A small-molecule ligand and the protein it binds are described below.
Small molecule (SMILES): Nc1ncnc2c1ncn2[C@H]1C[C@H](O)[C@@H](CO[P](=O)(O)O[P](=O)(O)OP(=O)(O)O)O1

Binding-site contacts:
Ligand atom O2B contacts residue SER161 of chain 1.M at 3.0 Å (h-bond).
Ligand atom O1G contacts residue LYS163 of chain 1.M at 3.1 Å.
Ligand atom O2B contacts residue GLY160 of chain 1.M at 3.1 Å (h-bond).
Ligand atom C2 contacts residue ALA127 of chain 1.M at 2.8 Å (hydrophobic).
Ligand atom N1 contacts residue ASN130 of chain 1.M at 3.5 Å.
Ligand atom N3 contacts residue ALA127 of chain 1.M at 3.5 Å.
Ligand atom PA contacts residue GLY162 of chain 1.M at 3.5 Å.
Ligand atom O2B contacts residue LYS163 of chain 1.M at 3.0 Å.
Ligand atom O3G contacts residue ARG273 of chain 1.M at 2.1 Å (salt-bridge).
Ligand atom O2A contacts residue MG1 of chain 1.OA at 3.2 Å.
Ligand atom O3' contacts residue SER331 of chain 1.M at 3.1 Å.
Ligand atom O3A contacts residue GLY160 of chain 1.M at 3.2 Å.
Ligand atom O2B contacts residue GLY162 of chain 1.M at 3.1 Å (h-bond).
Ligand atom PB contacts residue GLY160 of chain 1.M at 3.4 Å.
Ligand atom O1A contacts residue LYS163 of chain 1.M at 2.8 Å (salt-bridge).
Ligand atom C1' contacts residue SER331 of chain 1.M at 3.1 Å.
Ligand atom O5' contacts residue TRP165 of chain 1.M at 3.6 Å.
Ligand atom N3 contacts residue TYR310 of chain 1.M at 2.7 Å (h-bond).
Ligand atom O1A contacts residue TRP165 of chain 1.M at 2.9 Å (h-bond).
Ligand atom O1A contacts residue GLY162 of chain 1.M at 2.8 Å.
Ligand atom PG contacts residue ARG273 of chain 1.M at 3.2 Å.
Ligand atom O3B contacts residue MG1 of chain 1.OA at 3.4 Å.
Ligand atom PG contacts residue GLY160 of chain 1.M at 3.4 Å.
Ligand atom O1B contacts residue THR164 of chain 1.M at 2.8 Å (h-bond).
Ligand atom N7 contacts residue ARG133 of chain 1.M at 3.4 Å (salt-bridge).
Ligand atom C2 contacts residue TYR310 of chain 1.M at 2.7 Å (hydrophobic).
Ligand atom PG contacts residue MG1 of chain 1.OA at 3.5 Å.
Ligand atom N6 contacts residue ASN130 of chain 1.M at 3.0 Å.
Ligand atom O1G contacts residue LEU159 of chain 1.M at 3.3 Å.
Ligand atom O1B contacts residue MG1 of chain 1.OA at 2.3 Å.
Ligand atom N1 contacts residue ALA127 of chain 1.M at 3.2 Å.
Ligand atom PB contacts residue GLY162 of chain 1.M at 3.5 Å.
Ligand atom O3B contacts residue GLY160 of chain 1.M at 2.9 Å (h-bond).
Ligand atom O3A contacts residue GLY162 of chain 1.M at 2.9 Å (h-bond).
Ligand atom O1A contacts residue THR164 of chain 1.M at 2.7 Å (h-bond).
Ligand atom O3G contacts residue LEU159 of chain 1.M at 3.5 Å.
Ligand atom O2G contacts residue MG1 of chain 1.OA at 2.3 Å.
Ligand atom N3 contacts residue SER331 of chain 1.M at 3.5 Å (h-bond).
Ligand atom PB contacts residue MG1 of chain 1.OA at 3.5 Å.
Ligand atom O1G contacts residue GLY160 of chain 1.M at 3.0 Å (h-bond).

Sequence of chain 1.M:
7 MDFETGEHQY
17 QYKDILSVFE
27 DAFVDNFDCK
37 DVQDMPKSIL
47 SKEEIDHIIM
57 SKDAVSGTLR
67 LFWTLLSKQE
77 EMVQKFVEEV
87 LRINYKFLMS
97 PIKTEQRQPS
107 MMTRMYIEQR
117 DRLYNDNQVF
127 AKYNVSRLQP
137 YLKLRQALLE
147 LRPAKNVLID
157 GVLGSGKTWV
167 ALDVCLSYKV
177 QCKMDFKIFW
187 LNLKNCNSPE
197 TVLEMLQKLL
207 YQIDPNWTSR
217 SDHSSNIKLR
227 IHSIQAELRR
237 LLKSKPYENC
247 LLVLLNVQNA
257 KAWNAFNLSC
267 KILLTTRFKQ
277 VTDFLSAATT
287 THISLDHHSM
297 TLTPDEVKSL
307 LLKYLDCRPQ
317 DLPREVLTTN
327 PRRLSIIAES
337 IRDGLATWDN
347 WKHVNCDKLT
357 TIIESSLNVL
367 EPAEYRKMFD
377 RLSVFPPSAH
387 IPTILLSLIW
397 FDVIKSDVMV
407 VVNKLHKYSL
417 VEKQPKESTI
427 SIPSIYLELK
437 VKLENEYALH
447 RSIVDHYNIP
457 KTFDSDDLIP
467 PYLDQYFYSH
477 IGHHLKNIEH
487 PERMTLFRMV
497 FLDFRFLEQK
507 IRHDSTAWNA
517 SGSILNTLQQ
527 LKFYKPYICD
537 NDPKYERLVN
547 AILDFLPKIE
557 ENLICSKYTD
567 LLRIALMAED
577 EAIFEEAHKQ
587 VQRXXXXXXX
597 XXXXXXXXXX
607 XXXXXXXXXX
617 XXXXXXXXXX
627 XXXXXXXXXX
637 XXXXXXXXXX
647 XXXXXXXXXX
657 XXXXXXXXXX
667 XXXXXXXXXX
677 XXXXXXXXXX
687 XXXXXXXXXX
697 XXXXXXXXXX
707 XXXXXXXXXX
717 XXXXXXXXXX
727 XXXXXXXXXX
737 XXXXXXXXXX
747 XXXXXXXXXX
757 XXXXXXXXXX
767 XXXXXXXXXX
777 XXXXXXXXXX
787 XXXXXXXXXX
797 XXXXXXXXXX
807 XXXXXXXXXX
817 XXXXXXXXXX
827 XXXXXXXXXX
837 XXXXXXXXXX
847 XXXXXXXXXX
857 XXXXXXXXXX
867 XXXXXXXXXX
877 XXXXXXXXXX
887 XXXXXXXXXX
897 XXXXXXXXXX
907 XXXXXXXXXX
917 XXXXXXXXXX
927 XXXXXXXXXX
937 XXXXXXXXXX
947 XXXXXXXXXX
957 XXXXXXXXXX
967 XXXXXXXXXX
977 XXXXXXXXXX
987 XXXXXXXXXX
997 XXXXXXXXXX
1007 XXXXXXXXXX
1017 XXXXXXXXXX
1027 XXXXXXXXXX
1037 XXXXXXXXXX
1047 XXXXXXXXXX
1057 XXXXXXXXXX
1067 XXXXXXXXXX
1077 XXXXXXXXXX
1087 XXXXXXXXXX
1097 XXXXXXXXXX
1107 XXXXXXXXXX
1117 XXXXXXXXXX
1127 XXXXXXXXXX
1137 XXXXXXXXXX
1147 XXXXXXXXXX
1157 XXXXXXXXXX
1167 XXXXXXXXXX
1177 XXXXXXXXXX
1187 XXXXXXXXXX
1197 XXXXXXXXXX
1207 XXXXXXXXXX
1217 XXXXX